This small molecule binds to this protein.
Small molecule (SMILES): CCc1cc(C[C@H](NC(C)=O)C(=O)NCCCCC(=O)N[C@@H](CCSC)C(=O)O)ccc1N(C(=O)C(=O)O)c1ccccc1C(=O)O

Binding-site contacts:
Ligand atom O7 contacts residue GLY220 of chain 1.A at 2.7 Å (h-bond).
Ligand atom O5 contacts residue GLN266 of chain 1.A at 3.5 Å (h-bond).
Ligand atom O7 contacts residue ILE219 of chain 1.A at 3.0 Å (h-bond).
Ligand atom C24 contacts residue ALA217 of chain 1.A at 3.5 Å (hydrophobic).
Ligand atom C29 contacts residue THR263 of chain 1.A at 3.5 Å.
Ligand atom C10 contacts residue ASP48 of chain 1.A at 3.6 Å.
Ligand atom C35 contacts residue ASP29 of chain 1.A at 3.6 Å.
Ligand atom O9 contacts residue ARG221 of chain 1.A at 2.8 Å (salt-bridge).
Ligand atom C4 contacts residue ALA217 of chain 1.A at 3.4 Å (hydrophobic).
Ligand atom O5 contacts residue ARG221 of chain 1.A at 3.0 Å (salt-bridge).
Ligand atom C23 contacts residue ASP48 of chain 1.A at 3.0 Å.
Ligand atom O6 contacts residue CYS215 of chain 1.A at 3.2 Å (h-bond).
Ligand atom C23 contacts residue TYR46 of chain 1.A at 3.5 Å (hydrophobic).
Ligand atom C16 contacts residue GLN262 of chain 1.A at 3.5 Å.
Ligand atom C7 contacts residue TYR46 of chain 1.A at 3.3 Å (hydrophobic).
Ligand atom O6 contacts residue ALA217 of chain 1.A at 2.6 Å (h-bond).
Ligand atom O7 contacts residue CYS215 of chain 1.A at 3.3 Å (h-bond).
Ligand atom C15 contacts residue GLN262 of chain 1.A at 3.4 Å.
Ligand atom C28 contacts residue THR263 of chain 1.A at 3.4 Å.
Ligand atom C35 contacts residue SER28 of chain 1.A at 3.2 Å.
Ligand atom O2 contacts residue ARG24 of chain 1.A at 2.8 Å (salt-bridge).
Ligand atom C13 contacts residue ASP48 of chain 1.A at 3.6 Å.
Ligand atom O6 contacts residue SER216 of chain 1.A at 3.2 Å (h-bond).
Ligand atom C24 contacts residue CYS215 of chain 1.A at 3.3 Å (hydrophobic).
Ligand atom N1 contacts residue ASP48 of chain 1.A at 3.6 Å.
Ligand atom O3 contacts residue ARG24 of chain 1.A at 3.3 Å (salt-bridge).
Ligand atom C22 contacts residue ARG24 of chain 1.A at 3.5 Å.
Ligand atom C33 contacts residue TYR46 of chain 1.A at 3.3 Å (hydrophobic).
Ligand atom O5 contacts residue GLY220 of chain 1.A at 3.1 Å.
Ligand atom C31 contacts residue ARG221 of chain 1.A at 3.2 Å.
Ligand atom O1 contacts residue GLN262 of chain 1.A at 2.9 Å (h-bond).
Ligand atom O7 contacts residue GLY218 of chain 1.A at 3.4 Å (h-bond).
Ligand atom C24 contacts residue GLY220 of chain 1.A at 3.5 Å.
Ligand atom C11 contacts residue ASP48 of chain 1.A at 3.6 Å.
Ligand atom C33 contacts residue SER216 of chain 1.A at 3.5 Å.
Ligand atom C27 contacts residue GLN262 of chain 1.A at 3.6 Å.
Ligand atom O10 contacts residue ARG221 of chain 1.A at 2.9 Å (salt-bridge).
Ligand atom N2 contacts residue ASP48 of chain 1.A at 2.7 Å (salt-bridge).
Ligand atom O7 contacts residue ALA217 of chain 1.A at 3.2 Å.
Ligand atom C12 contacts residue ASP48 of chain 1.A at 3.3 Å.

Sequence of chain 1.A:
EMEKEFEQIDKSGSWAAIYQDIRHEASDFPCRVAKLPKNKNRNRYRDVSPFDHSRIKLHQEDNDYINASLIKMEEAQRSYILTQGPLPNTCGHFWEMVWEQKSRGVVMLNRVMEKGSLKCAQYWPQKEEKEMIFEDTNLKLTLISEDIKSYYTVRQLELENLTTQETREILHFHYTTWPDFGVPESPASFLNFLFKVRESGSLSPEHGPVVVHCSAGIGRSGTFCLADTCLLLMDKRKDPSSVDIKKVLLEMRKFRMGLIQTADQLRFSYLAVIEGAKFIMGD